Binding-site contacts:
Ligand atom CAD contacts residue ASP172 of chain 1.B at 4.3 Å.
Ligand atom CAB contacts residue LEU77 of chain 1.B at 4.1 Å (hydrophobic).
Ligand atom CAK contacts residue ASN299 of chain 1.B at 4.2 Å.
Ligand atom CAD contacts residue POP1 of chain 1.J at 3.3 Å.
Ligand atom CAD contacts residue VAL173 of chain 1.B at 3.1 Å (hydrophobic).
Ligand atom CAB contacts residue LEU178 of chain 1.B at 3.9 Å (hydrophobic).
Ligand atom NAN contacts residue PHE81 of chain 1.B at 3.7 Å.
Ligand atom CAL contacts residue TYR61 of chain 1.B at 3.9 Å (hydrophobic).
Ligand atom CAE contacts residue ASP84 of chain 1.B at 3.7 Å.
Ligand atom CAI contacts residue POP1 of chain 1.J at 3.0 Å.
Ligand atom CAM contacts residue PHE147 of chain 1.B at 4.4 Å (hydrophobic).
Ligand atom CAG contacts residue PHE81 of chain 1.B at 3.8 Å (hydrophobic).
Ligand atom CAK contacts residue TYR61 of chain 1.B at 3.3 Å (hydrophobic).
Ligand atom CAH contacts residue ASP84 of chain 1.B at 4.0 Å.
Ligand atom CAF contacts residue PHE147 of chain 1.B at 3.5 Å (hydrophobic).
Ligand atom CAO contacts residue POP1 of chain 1.J at 4.1 Å.
Ligand atom CAA contacts residue TYR61 of chain 1.B at 3.4 Å (hydrophobic).
Ligand atom CAC contacts residue VAL173 of chain 1.B at 3.7 Å (hydrophobic).
Ligand atom CAA contacts residue PHE81 of chain 1.B at 4.0 Å (hydrophobic).
Ligand atom CAG contacts residue ASN213 of chain 1.B at 3.8 Å.
Ligand atom CAH contacts residue PHE81 of chain 1.B at 3.9 Å (hydrophobic).
Ligand atom CAI contacts residue PHE81 of chain 1.B at 4.1 Å (hydrophobic).
Ligand atom CAE contacts residue PHE81 of chain 1.B at 4.0 Å (hydrophobic).
Ligand atom CAG contacts residue POP1 of chain 1.J at 4.3 Å.
Ligand atom CAJ contacts residue PHE81 of chain 1.B at 4.4 Å (hydrophobic).
Ligand atom CAF contacts residue LEU80 of chain 1.B at 4.3 Å (hydrophobic).
Ligand atom CAA contacts residue VAL57 of chain 1.B at 3.5 Å (hydrophobic).
Ligand atom CAO contacts residue VAL173 of chain 1.B at 4.2 Å (hydrophobic).
Ligand atom CAC contacts residue PHE147 of chain 1.B at 3.9 Å (hydrophobic).
Ligand atom NAN contacts residue POP1 of chain 1.J at 3.6 Å.
Ligand atom CAH contacts residue POP1 of chain 1.J at 3.1 Å.
Ligand atom CAK contacts residue PHE81 of chain 1.B at 4.2 Å (hydrophobic).
Ligand atom CAL contacts residue PHE81 of chain 1.B at 4.4 Å (hydrophobic).
Ligand atom CAI contacts residue ASN213 of chain 1.B at 3.8 Å.
Ligand atom CAJ contacts residue VAL173 of chain 1.B at 4.4 Å (hydrophobic).
Ligand atom CAC contacts residue LEU177 of chain 1.B at 4.4 Å (hydrophobic).
Ligand atom CAA contacts residue ASN299 of chain 1.B at 3.5 Å.
Ligand atom CAE contacts residue LEU80 of chain 1.B at 4.1 Å (hydrophobic).
Ligand atom CAA contacts residue TRP302 of chain 1.B at 4.1 Å (hydrophobic).
Ligand atom CAB contacts residue TYR61 of chain 1.B at 3.2 Å (hydrophobic).

Sequence of chain 1.B:
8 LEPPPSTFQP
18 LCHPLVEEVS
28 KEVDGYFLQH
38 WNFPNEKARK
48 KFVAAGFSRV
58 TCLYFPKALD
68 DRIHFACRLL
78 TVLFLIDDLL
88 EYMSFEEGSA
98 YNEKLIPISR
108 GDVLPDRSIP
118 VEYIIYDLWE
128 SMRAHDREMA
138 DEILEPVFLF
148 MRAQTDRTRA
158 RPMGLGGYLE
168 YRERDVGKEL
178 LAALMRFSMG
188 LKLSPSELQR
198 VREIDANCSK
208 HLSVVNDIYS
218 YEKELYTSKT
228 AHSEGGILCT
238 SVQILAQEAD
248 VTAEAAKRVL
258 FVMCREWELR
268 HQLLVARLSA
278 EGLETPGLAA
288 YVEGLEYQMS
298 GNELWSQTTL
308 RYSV

The small molecule below binds the protein below.
Small molecule (SMILES): C=C(C)[C@H]1CC[NH+]2CCC[C@H](C)[C@@]2(C)C1